This protein binds this small molecule.
Small molecule (SMILES): C[C@H](C(=O)O)c1ccc(-c2ccccc2)c(F)c1

Binding-site contacts:
Ligand atom O1 contacts residue ALA507 of chain 1.B at 3.5 Å.
Ligand atom C contacts residue TRP367 of chain 1.B at 3.8 Å (hydrophobic).
Ligand atom C12 contacts residue TYR335 of chain 1.B at 3.5 Å (hydrophobic).
Ligand atom C9 contacts residue ALA507 of chain 1.B at 3.8 Å (hydrophobic).
Ligand atom C8 contacts residue ALA507 of chain 1.B at 3.6 Å (hydrophobic).
Ligand atom C3 contacts residue SER510 of chain 1.B at 3.3 Å.
Ligand atom C7 contacts residue ALA507 of chain 1.B at 3.5 Å (hydrophobic).
Ligand atom O1 contacts residue LEU511 of chain 1.B at 3.7 Å.
Ligand atom F contacts residue LEU332 of chain 1.B at 3.4 Å.
Ligand atom C5 contacts residue TYR365 of chain 1.B at 3.7 Å (hydrophobic).
Ligand atom C14 contacts residue TYR335 of chain 1.B at 3.8 Å (hydrophobic).
Ligand atom C5 contacts residue SER510 of chain 1.B at 3.5 Å.
Ligand atom C13 contacts residue VAL96 of chain 1.B at 3.9 Å (hydrophobic).
Ligand atom O contacts residue ARG100 of chain 1.B at 2.9 Å (salt-bridge).
Ligand atom C2 contacts residue SER510 of chain 1.B at 3.8 Å.
Ligand atom C10 contacts residue ILE503 of chain 1.B at 3.8 Å (hydrophobic).
Ligand atom O contacts residue ILE503 of chain 1.B at 3.9 Å.
Ligand atom O contacts residue TYR335 of chain 1.B at 2.7 Å (h-bond).
Ligand atom C5 contacts residue TRP367 of chain 1.B at 3.4 Å (hydrophobic).
Ligand atom C2 contacts residue LEU332 of chain 1.B at 3.9 Å (hydrophobic).
Ligand atom C13 contacts residue LEU339 of chain 1.B at 3.6 Å (hydrophobic).
Ligand atom C3 contacts residue LEU332 of chain 1.B at 4.0 Å (hydrophobic).
Ligand atom O1 contacts residue VAL96 of chain 1.B at 3.4 Å.
Ligand atom C6 contacts residue ALA507 of chain 1.B at 3.7 Å (hydrophobic).
Ligand atom C4 contacts residue TYR365 of chain 1.B at 3.2 Å (hydrophobic).
Ligand atom C1 contacts residue ALA507 of chain 1.B at 3.5 Å (hydrophobic).
Ligand atom C contacts residue GLY506 of chain 1.B at 3.7 Å.
Ligand atom C8 contacts residue LEU511 of chain 1.B at 4.0 Å (hydrophobic).
Ligand atom C9 contacts residue VAL329 of chain 1.B at 3.7 Å (hydrophobic).
Ligand atom F contacts residue ILE503 of chain 1.B at 3.7 Å.
Ligand atom C13 contacts residue TYR335 of chain 1.B at 3.9 Å (hydrophobic).
Ligand atom C8 contacts residue VAL329 of chain 1.B at 3.5 Å (hydrophobic).
Ligand atom C14 contacts residue ALA507 of chain 1.B at 3.9 Å (hydrophobic).
Ligand atom C4 contacts residue SER510 of chain 1.B at 3.1 Å.
Ligand atom C1 contacts residue GLY506 of chain 1.B at 3.5 Å.
Ligand atom C14 contacts residue ARG100 of chain 1.B at 3.6 Å.
Ligand atom C4 contacts residue TRP367 of chain 1.B at 3.8 Å (hydrophobic).
Ligand atom O1 contacts residue ARG100 of chain 1.B at 2.9 Å (salt-bridge).
Ligand atom C7 contacts residue VAL329 of chain 1.B at 3.7 Å (hydrophobic).
Ligand atom C1 contacts residue MET502 of chain 1.B at 4.0 Å (hydrophobic).

Sequence of chain 1.B:
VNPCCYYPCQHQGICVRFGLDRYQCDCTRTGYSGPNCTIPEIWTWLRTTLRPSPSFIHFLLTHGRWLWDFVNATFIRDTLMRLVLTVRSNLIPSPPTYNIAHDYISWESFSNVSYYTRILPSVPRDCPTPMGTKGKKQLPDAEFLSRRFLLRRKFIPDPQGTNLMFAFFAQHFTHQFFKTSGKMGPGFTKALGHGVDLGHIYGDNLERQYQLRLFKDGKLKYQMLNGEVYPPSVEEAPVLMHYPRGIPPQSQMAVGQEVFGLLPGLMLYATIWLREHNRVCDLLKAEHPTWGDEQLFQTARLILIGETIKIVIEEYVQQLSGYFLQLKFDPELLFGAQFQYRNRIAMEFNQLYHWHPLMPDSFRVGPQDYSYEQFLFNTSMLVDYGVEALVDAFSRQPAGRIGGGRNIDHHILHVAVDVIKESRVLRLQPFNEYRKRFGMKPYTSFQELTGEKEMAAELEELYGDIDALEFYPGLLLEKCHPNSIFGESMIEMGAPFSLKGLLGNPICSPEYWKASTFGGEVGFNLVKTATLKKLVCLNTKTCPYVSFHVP